Binding-site contacts:
Ligand atom C4 contacts residue LYS56 of chain 1.B at 3.8 Å.
Ligand atom C2 contacts residue LYS56 of chain 1.B at 4.3 Å.
Ligand atom C1 contacts residue TYR72 of chain 1.B at 3.9 Å (hydrophobic).
Ligand atom C4 contacts residue GLN91 of chain 1.A at 3.6 Å.
Ligand atom C contacts residue CSO115 of chain 1.A at 1.6 Å.
Ligand atom C3 contacts residue TYR76 of chain 1.B at 3.9 Å (hydrophobic).
Ligand atom N contacts residue SER114 of chain 1.A at 2.6 Å (h-bond).
Ligand atom C contacts residue LYS56 of chain 1.B at 4.1 Å.
Ligand atom C3 contacts residue SER114 of chain 1.A at 4.1 Å.
Ligand atom N contacts residue CSO115 of chain 1.A at 2.5 Å (h-bond).
Ligand atom C4 contacts residue CSO115 of chain 1.A at 3.0 Å.
Ligand atom C3 contacts residue TYR72 of chain 1.B at 4.4 Å (hydrophobic).
Ligand atom N contacts residue CYS110 of chain 1.A at 4.3 Å.
Ligand atom C contacts residue CSD113 of chain 1.A at 3.1 Å.
Ligand atom N contacts residue CSD113 of chain 1.A at 2.9 Å (h-bond).
Ligand atom C1 contacts residue TRP118 of chain 1.A at 3.6 Å (hydrophobic).
Ligand atom C3 contacts residue CSD113 of chain 1.A at 3.4 Å.
Ligand atom C4 contacts residue VAL52 of chain 1.B at 4.1 Å (hydrophobic).
Ligand atom C3 contacts residue CSO115 of chain 1.A at 3.6 Å.
Ligand atom C1 contacts residue CSO115 of chain 1.A at 3.7 Å.
Ligand atom C2 contacts residue FE1 of chain 1.C at 4.3 Å.
Ligand atom C2 contacts residue CSD113 of chain 1.A at 3.8 Å.
Ligand atom C1 contacts residue SER114 of chain 1.A at 3.5 Å.
Ligand atom C2 contacts residue CSO115 of chain 1.A at 2.6 Å.
Ligand atom C1 contacts residue TYR37 of chain 1.B at 4.0 Å (hydrophobic).
Ligand atom C contacts residue FE1 of chain 1.C at 2.9 Å.
Ligand atom C contacts residue SER114 of chain 1.A at 3.6 Å.
Ligand atom C2 contacts residue SER114 of chain 1.A at 4.0 Å.
Ligand atom C2 contacts residue GLN91 of chain 1.A at 4.5 Å.
Ligand atom C3 contacts residue LYS56 of chain 1.B at 4.3 Å.
Ligand atom N contacts residue FE1 of chain 1.C at 2.0 Å.

This protein binds this small molecule.
Small molecule (SMILES): CC(C)(C)C#N

Sequence of chain 1.A:
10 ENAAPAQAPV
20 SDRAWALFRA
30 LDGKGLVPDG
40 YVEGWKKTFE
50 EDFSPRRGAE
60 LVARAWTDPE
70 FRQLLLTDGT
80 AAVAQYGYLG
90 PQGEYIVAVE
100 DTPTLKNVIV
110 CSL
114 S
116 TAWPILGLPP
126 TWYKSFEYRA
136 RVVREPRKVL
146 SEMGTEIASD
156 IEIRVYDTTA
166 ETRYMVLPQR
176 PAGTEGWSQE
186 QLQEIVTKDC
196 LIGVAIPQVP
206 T

Sequence of chain 1.B:
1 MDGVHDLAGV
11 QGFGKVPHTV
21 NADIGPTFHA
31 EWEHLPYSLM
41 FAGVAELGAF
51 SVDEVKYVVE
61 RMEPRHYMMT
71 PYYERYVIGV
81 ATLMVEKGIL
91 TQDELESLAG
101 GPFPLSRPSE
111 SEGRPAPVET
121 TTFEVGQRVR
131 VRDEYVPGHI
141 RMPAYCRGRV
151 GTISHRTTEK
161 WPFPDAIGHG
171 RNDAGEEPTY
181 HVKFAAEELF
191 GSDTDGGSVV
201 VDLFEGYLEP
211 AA